Binding-site contacts:
Ligand atom O3 contacts residue TRP239 of chain 2.A at 4.4 Å.
Ligand atom O6 contacts residue TRP239 of chain 2.A at 3.4 Å (h-bond).
Ligand atom C2 contacts residue HIS172 of chain 2.A at 3.8 Å.
Ligand atom C5 contacts residue GLU242 of chain 2.A at 4.1 Å.
Ligand atom C5 contacts residue HIS172 of chain 2.A at 3.9 Å.
Ligand atom O2 contacts residue UDP1 of chain 2.B at 4.0 Å.
Ligand atom O6 contacts residue THR184 of chain 2.A at 2.7 Å (h-bond).
Ligand atom C4 contacts residue TRP239 of chain 2.A at 3.5 Å (hydrophobic).
Ligand atom C3 contacts residue UDP1 of chain 2.B at 3.5 Å.
Ligand atom O5 contacts residue HIS172 of chain 2.A at 3.2 Å (h-bond).
Ligand atom C2 contacts residue UDP1 of chain 2.B at 4.2 Å.
Ligand atom C3 contacts residue TRP239 of chain 2.A at 3.8 Å (hydrophobic).
Ligand atom C6 contacts residue GLU242 of chain 2.A at 3.6 Å.
Ligand atom C6 contacts residue TYR203 of chain 2.A at 3.8 Å (hydrophobic).
Ligand atom O4 contacts residue GLU242 of chain 2.A at 2.7 Å (salt-bridge).
Ligand atom O3 contacts residue UDP1 of chain 2.B at 2.5 Å (h-bond).
Ligand atom C1 contacts residue HIS172 of chain 2.A at 3.9 Å.
Ligand atom C5 contacts residue TRP239 of chain 2.A at 3.7 Å (hydrophobic).
Ligand atom C6 contacts residue THR184 of chain 2.A at 3.3 Å.
Ligand atom O1 contacts residue HIS172 of chain 2.A at 3.7 Å.
Ligand atom O1 contacts residue SER174 of chain 2.A at 3.9 Å.
Ligand atom O6 contacts residue PHE175 of chain 2.A at 3.5 Å.
Ligand atom C4 contacts residue HIS172 of chain 2.A at 4.0 Å.
Ligand atom C6 contacts residue HIS172 of chain 2.A at 4.0 Å.
Ligand atom C4 contacts residue GLU242 of chain 2.A at 3.4 Å.
Ligand atom C6 contacts residue TRP239 of chain 2.A at 3.6 Å (hydrophobic).
Ligand atom C6 contacts residue PHE175 of chain 2.A at 4.0 Å (hydrophobic).
Ligand atom O6 contacts residue TYR203 of chain 2.A at 4.5 Å.
Ligand atom O5 contacts residue PHE175 of chain 2.A at 4.1 Å.
Ligand atom O4 contacts residue HIS172 of chain 2.A at 2.8 Å (h-bond).

A small-molecule ligand and the protein it binds are described below.
Small molecule (SMILES): OC[C@H]1O[C@@H](O)[C@H](O)[C@@H](O)[C@H]1O

Sequence of chain 2.A:
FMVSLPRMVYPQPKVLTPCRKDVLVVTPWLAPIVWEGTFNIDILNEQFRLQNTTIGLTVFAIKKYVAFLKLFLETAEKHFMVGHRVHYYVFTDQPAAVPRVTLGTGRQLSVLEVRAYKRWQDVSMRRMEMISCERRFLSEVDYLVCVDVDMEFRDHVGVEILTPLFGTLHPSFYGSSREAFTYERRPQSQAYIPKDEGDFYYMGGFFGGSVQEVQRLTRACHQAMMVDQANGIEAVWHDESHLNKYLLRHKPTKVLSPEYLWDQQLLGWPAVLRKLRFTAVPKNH